This protein binds this small molecule.
Small molecule (SMILES): CC[C@H](C)[C@H](NC(=O)[C@H](COP(=O)(O)O)NC(=O)CNC(=O)[C@H](C)N)C(=O)N1CCC[C@H]1C(=O)NCC=O

Sequence of chain 1.A:
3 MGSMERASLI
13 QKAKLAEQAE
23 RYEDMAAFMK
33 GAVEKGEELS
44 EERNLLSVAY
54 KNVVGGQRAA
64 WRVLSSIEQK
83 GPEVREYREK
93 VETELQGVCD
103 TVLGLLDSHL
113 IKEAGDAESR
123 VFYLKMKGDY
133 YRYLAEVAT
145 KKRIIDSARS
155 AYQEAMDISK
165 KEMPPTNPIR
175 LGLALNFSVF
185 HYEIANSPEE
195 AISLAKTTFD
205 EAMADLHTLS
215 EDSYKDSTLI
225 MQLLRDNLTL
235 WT

Binding-site contacts:
Ligand atom CA contacts residue ASN231 of chain 1.A at 3.8 Å.
Ligand atom O1P contacts residue ARG61 of chain 1.A at 2.7 Å (salt-bridge).
Ligand atom CB contacts residue ASN180 of chain 1.A at 3.9 Å.
Ligand atom O contacts residue VAL183 of chain 1.A at 3.5 Å.
Ligand atom CD contacts residue LEU227 of chain 1.A at 3.9 Å (hydrophobic).
Ligand atom CA contacts residue LEU234 of chain 1.A at 3.9 Å (hydrophobic).
Ligand atom O3P contacts residue TYR135 of chain 1.A at 2.5 Å (h-bond).
Ligand atom O1P contacts residue TYR135 of chain 1.A at 3.8 Å.
Ligand atom O2P contacts residue ARG61 of chain 1.A at 2.9 Å (salt-bridge).
Ligand atom C contacts residue LEU179 of chain 1.A at 3.8 Å (hydrophobic).
Ligand atom O contacts residue ASN231 of chain 1.A at 2.9 Å (h-bond).
Ligand atom CA contacts residue ASN180 of chain 1.A at 3.5 Å.
Ligand atom CB contacts residue ARG134 of chain 1.A at 3.9 Å.
Ligand atom CA contacts residue LEU179 of chain 1.A at 4.0 Å (hydrophobic).
Ligand atom P contacts residue ARG134 of chain 1.A at 3.8 Å.
Ligand atom O contacts residue VAL51 of chain 1.A at 3.8 Å.
Ligand atom C contacts residue ASN231 of chain 1.A at 3.8 Å.
Ligand atom N contacts residue ASN180 of chain 1.A at 3.0 Å (h-bond).
Ligand atom O contacts residue GLU187 of chain 1.A at 3.4 Å (salt-bridge).
Ligand atom N contacts residue LEU234 of chain 1.A at 3.4 Å.
Ligand atom C contacts residue VAL183 of chain 1.A at 3.9 Å (hydrophobic).
Ligand atom CB contacts residue ASN180 of chain 1.A at 3.4 Å.
Ligand atom P contacts residue ARG61 of chain 1.A at 3.6 Å.
Ligand atom O contacts residue LYS54 of chain 1.A at 3.9 Å.
Ligand atom O contacts residue LYS54 of chain 1.A at 3.7 Å.
Ligand atom O contacts residue LEU179 of chain 1.A at 3.8 Å.
Ligand atom CB contacts residue TRP235 of chain 1.A at 3.5 Å (hydrophobic).
Ligand atom CG1 contacts residue LEU179 of chain 1.A at 3.8 Å (hydrophobic).
Ligand atom C contacts residue ASN231 of chain 1.A at 4.0 Å.
Ligand atom CG1 contacts residue GLY176 of chain 1.A at 3.8 Å.
Ligand atom P contacts residue TYR135 of chain 1.A at 3.7 Å.
Ligand atom O3P contacts residue ARG134 of chain 1.A at 2.8 Å (salt-bridge).
Ligand atom O2P contacts residue TYR135 of chain 1.A at 4.0 Å.
Ligand atom O2P contacts residue ARG134 of chain 1.A at 2.8 Å (salt-bridge).
Ligand atom C contacts residue ASN180 of chain 1.A at 3.7 Å.
Ligand atom N contacts residue ASN231 of chain 1.A at 2.9 Å (h-bond).
Ligand atom CA contacts residue ASN231 of chain 1.A at 3.8 Å.
Ligand atom N contacts residue LEU179 of chain 1.A at 3.5 Å.
Ligand atom CB contacts residue GLU187 of chain 1.A at 3.3 Å.
Ligand atom CA contacts residue ASN180 of chain 1.A at 4.0 Å.